Sequence of chain 1.A:
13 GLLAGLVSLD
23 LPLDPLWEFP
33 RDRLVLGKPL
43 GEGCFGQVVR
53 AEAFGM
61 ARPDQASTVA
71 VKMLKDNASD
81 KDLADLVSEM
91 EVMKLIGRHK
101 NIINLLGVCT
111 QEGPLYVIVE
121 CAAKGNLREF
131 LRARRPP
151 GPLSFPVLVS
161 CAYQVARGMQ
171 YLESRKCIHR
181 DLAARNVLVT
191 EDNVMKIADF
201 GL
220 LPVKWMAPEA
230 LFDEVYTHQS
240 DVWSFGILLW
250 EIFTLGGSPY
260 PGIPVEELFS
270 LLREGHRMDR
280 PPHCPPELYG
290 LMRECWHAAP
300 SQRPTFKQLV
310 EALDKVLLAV

Binding-site contacts:
Ligand atom C30 contacts residue GLU89 of chain 1.A at 3.8 Å.
Ligand atom C18 contacts residue ALA122 of chain 1.A at 3.7 Å (hydrophobic).
Ligand atom C26 contacts residue VAL119 of chain 1.A at 3.9 Å (hydrophobic).
Ligand atom N20 contacts residue ALA122 of chain 1.A at 2.8 Å (h-bond).
Ligand atom C31 contacts residue VAL119 of chain 1.A at 3.9 Å (hydrophobic).
Ligand atom C29 contacts residue ALA198 of chain 1.A at 3.8 Å (hydrophobic).
Ligand atom C31 contacts residue GLU89 of chain 1.A at 3.8 Å.
Ligand atom O28 contacts residue VAL50 of chain 1.A at 3.3 Å.
Ligand atom C27 contacts residue VAL50 of chain 1.A at 3.8 Å (hydrophobic).
Ligand atom N23 contacts residue VAL119 of chain 1.A at 3.7 Å.
Ligand atom C3 contacts residue CYS46 of chain 1.A at 3.3 Å (hydrophobic).
Ligand atom C16 contacts residue LEU188 of chain 1.A at 3.9 Å (hydrophobic).
Ligand atom O4 contacts residue VAL50 of chain 1.A at 3.9 Å.
Ligand atom C8 contacts residue VAL50 of chain 1.A at 3.7 Å (hydrophobic).
Ligand atom N19 contacts residue ALA122 of chain 1.A at 2.8 Å (h-bond).
Ligand atom N23 contacts residue ALA70 of chain 1.A at 3.5 Å.
Ligand atom C1 contacts residue GLN49 of chain 1.A at 3.5 Å.
Ligand atom C33 contacts residue VAL119 of chain 1.A at 3.5 Å (hydrophobic).
Ligand atom N20 contacts residue LEU188 of chain 1.A at 3.8 Å.
Ligand atom C21 contacts residue GLU120 of chain 1.A at 3.9 Å.
Ligand atom C32 contacts residue VAL119 of chain 1.A at 3.7 Å (hydrophobic).
Ligand atom N17 contacts residue LEU42 of chain 1.A at 3.8 Å.
Ligand atom C34 contacts residue GLU89 of chain 1.A at 3.1 Å.
Ligand atom N23 contacts residue GLU120 of chain 1.A at 2.9 Å (salt-bridge).
Ligand atom C1 contacts residue CYS46 of chain 1.A at 1.8 Å (hydrophobic).
Ligand atom C2 contacts residue CYS46 of chain 1.A at 2.7 Å (hydrophobic).
Ligand atom N5 contacts residue CYS46 of chain 1.A at 3.6 Å (h-bond).
Ligand atom N20 contacts residue CYS121 of chain 1.A at 3.5 Å.
Ligand atom N23 contacts residue ILE103 of chain 1.A at 4.0 Å.
Ligand atom O22 contacts residue GLY125 of chain 1.A at 3.5 Å.
Ligand atom C15 contacts residue LEU188 of chain 1.A at 3.6 Å (hydrophobic).
Ligand atom O28 contacts residue ALA70 of chain 1.A at 3.7 Å.
Ligand atom C33 contacts residue VAL50 of chain 1.A at 3.9 Å (hydrophobic).
Ligand atom C9 contacts residue LEU42 of chain 1.A at 3.6 Å (hydrophobic).
Ligand atom C27 contacts residue VAL119 of chain 1.A at 3.6 Å (hydrophobic).
Ligand atom C21 contacts residue LEU188 of chain 1.A at 3.5 Å (hydrophobic).
Ligand atom C9 contacts residue VAL50 of chain 1.A at 3.7 Å (hydrophobic).
Ligand atom O22 contacts residue ALA122 of chain 1.A at 3.7 Å.
Ligand atom C32 contacts residue LYS72 of chain 1.A at 3.5 Å.
Ligand atom C33 contacts residue LYS72 of chain 1.A at 3.9 Å.

The small molecule below binds the protein below.
Small molecule (SMILES): C=CC(=O)NCc1ccc(-n2nc3c(=O)[nH]nc(N)c3c2-c2oc3ccc(C)cc3c2C)cc1